Binding-site contacts:
Ligand atom N contacts residue ALA113 of chain 1.A at 2.8 Å (h-bond).
Ligand atom CG1 contacts residue LEU202 of chain 1.A at 3.8 Å (hydrophobic).
Ligand atom CD1 contacts residue ARG203 of chain 1.A at 3.8 Å.
Ligand atom CB contacts residue GLU143 of chain 1.A at 3.3 Å.
Ligand atom CG2 contacts residue LEU133 of chain 1.A at 3.8 Å (hydrophobic).
Ligand atom CG1 contacts residue LYS1 of chain 1.C at 4.2 Å.
Ligand atom CG2 contacts residue GLU143 of chain 1.A at 4.3 Å.
Ligand atom CB contacts residue VAL139 of chain 1.A at 4.3 Å (hydrophobic).
Ligand atom CG1 contacts residue GLU143 of chain 1.A at 4.3 Å.
Ligand atom N contacts residue GLU143 of chain 1.A at 3.0 Å (salt-bridge).
Ligand atom CD1 contacts residue HIS142 of chain 1.A at 3.4 Å.
Ligand atom O contacts residue LYS1 of chain 1.C at 2.2 Å (salt-bridge).
Ligand atom CA contacts residue HIS142 of chain 1.A at 4.1 Å.
Ligand atom CA contacts residue ALA113 of chain 1.A at 4.0 Å (hydrophobic).
Ligand atom CD1 contacts residue VAL139 of chain 1.A at 4.2 Å (hydrophobic).
Ligand atom C contacts residue ARG203 of chain 1.A at 4.0 Å.
Ligand atom CA contacts residue GLU143 of chain 1.A at 3.4 Å.
Ligand atom CG2 contacts residue LYS1 of chain 1.C at 3.4 Å.
Ligand atom CG1 contacts residue ARG203 of chain 1.A at 4.2 Å.
Ligand atom CG2 contacts residue ASN112 of chain 1.A at 3.2 Å.
Ligand atom O contacts residue HIS231 of chain 1.A at 3.5 Å.
Ligand atom CD1 contacts residue GLU143 of chain 1.A at 4.2 Å.
Ligand atom CG1 contacts residue VAL139 of chain 1.A at 4.2 Å (hydrophobic).
Ligand atom CG2 contacts residue ALA113 of chain 1.A at 4.2 Å (hydrophobic).
Ligand atom O contacts residue HIS142 of chain 1.A at 4.4 Å.
Ligand atom N contacts residue ASN112 of chain 1.A at 3.0 Å (h-bond).
Ligand atom CA contacts residue ASN112 of chain 1.A at 3.8 Å.
Ligand atom C contacts residue HIS231 of chain 1.A at 3.8 Å.
Ligand atom O contacts residue GLU166 of chain 1.A at 4.4 Å.
Ligand atom O contacts residue ARG203 of chain 1.A at 2.8 Å (salt-bridge).
Ligand atom CA contacts residue LYS1 of chain 1.C at 2.5 Å.
Ligand atom CG2 contacts residue LEU202 of chain 1.A at 4.1 Å (hydrophobic).
Ligand atom C contacts residue ASN112 of chain 1.A at 4.0 Å.
Ligand atom CB contacts residue LYS1 of chain 1.C at 3.4 Å.
Ligand atom CD1 contacts residue ILE188 of chain 1.A at 4.1 Å (hydrophobic).
Ligand atom CB contacts residue ASN112 of chain 1.A at 4.0 Å.
Ligand atom N contacts residue LYS1 of chain 1.C at 2.7 Å (salt-bridge).
Ligand atom C contacts residue LYS1 of chain 1.C at 1.3 Å.
Ligand atom CB contacts residue ALA113 of chain 1.A at 4.3 Å (hydrophobic).

Sequence of chain 1.A:
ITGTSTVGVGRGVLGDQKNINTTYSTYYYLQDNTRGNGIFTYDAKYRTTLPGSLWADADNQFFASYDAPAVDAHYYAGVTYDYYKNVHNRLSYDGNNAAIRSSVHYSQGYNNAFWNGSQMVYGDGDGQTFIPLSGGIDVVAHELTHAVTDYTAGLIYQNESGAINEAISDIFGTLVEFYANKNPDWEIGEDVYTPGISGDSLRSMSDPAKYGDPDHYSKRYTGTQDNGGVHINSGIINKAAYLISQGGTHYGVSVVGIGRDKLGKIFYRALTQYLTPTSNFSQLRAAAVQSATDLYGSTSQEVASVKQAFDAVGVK

A small-molecule ligand and the protein it binds are described below.
Small molecule (SMILES): CC[C@H](C)[C@H](N)C(=O)O